This small molecule binds to this protein.
Small molecule (SMILES): CC(=O)N[C@@H]1[C@@H](O)[C@H](O)[C@@H](CO)O[C@H]1O

Binding-site contacts:
Ligand atom C1 contacts residue ASN443 of chain 1.B at 1.4 Å.
Ligand atom C8 contacts residue ASN444 of chain 1.B at 4.1 Å.
Ligand atom C4 contacts residue ASN443 of chain 1.B at 4.2 Å.
Ligand atom C2 contacts residue ASN443 of chain 1.B at 2.4 Å.
Ligand atom C6 contacts residue ILE442 of chain 1.B at 3.8 Å (hydrophobic).
Ligand atom C7 contacts residue ASN443 of chain 1.B at 3.2 Å.
Ligand atom C8 contacts residue ASN443 of chain 1.B at 4.0 Å.
Ligand atom N2 contacts residue ASN443 of chain 1.B at 2.9 Å (h-bond).
Ligand atom C5 contacts residue ILE442 of chain 1.B at 4.5 Å (hydrophobic).
Ligand atom O6 contacts residue ILE442 of chain 1.B at 3.4 Å.
Ligand atom C5 contacts residue ASN443 of chain 1.B at 3.7 Å.
Ligand atom O5 contacts residue ILE442 of chain 1.B at 3.3 Å (h-bond).
Ligand atom C1 contacts residue ILE442 of chain 1.B at 3.8 Å (hydrophobic).
Ligand atom O7 contacts residue ASN443 of chain 1.B at 3.4 Å (h-bond).
Ligand atom C3 contacts residue ASN443 of chain 1.B at 3.8 Å.
Ligand atom O5 contacts residue ASN443 of chain 1.B at 2.4 Å (h-bond).

Sequence of chain 1.B:
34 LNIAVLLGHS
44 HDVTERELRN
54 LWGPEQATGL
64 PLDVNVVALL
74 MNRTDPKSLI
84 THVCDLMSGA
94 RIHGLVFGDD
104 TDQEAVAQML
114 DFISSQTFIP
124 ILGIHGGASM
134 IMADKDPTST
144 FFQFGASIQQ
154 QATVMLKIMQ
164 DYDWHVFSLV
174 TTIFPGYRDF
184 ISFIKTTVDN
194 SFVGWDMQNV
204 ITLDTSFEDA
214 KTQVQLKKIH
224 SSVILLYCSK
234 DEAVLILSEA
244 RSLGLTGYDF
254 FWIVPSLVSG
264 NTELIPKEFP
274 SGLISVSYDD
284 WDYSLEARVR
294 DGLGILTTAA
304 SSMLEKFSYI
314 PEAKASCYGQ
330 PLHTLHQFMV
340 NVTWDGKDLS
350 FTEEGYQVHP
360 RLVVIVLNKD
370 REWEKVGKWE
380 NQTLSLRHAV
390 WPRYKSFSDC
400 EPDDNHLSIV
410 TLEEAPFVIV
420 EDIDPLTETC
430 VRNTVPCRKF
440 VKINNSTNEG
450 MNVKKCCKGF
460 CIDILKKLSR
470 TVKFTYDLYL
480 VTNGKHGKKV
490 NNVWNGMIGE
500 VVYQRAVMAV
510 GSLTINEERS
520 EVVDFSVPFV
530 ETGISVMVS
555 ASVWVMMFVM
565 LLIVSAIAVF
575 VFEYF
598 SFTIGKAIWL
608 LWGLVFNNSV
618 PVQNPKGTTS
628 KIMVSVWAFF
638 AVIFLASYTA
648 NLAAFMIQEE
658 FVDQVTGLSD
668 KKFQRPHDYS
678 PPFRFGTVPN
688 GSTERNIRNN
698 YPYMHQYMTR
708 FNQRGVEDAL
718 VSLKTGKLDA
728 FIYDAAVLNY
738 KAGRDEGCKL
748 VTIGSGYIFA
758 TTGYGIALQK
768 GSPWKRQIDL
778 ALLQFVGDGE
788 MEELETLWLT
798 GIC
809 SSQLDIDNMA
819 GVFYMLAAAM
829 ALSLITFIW